The small molecule below binds the protein below.
Small molecule (SMILES): COc1ccc(S(=O)(=O)N2Cc3cc(C#N)ccc3N(Cc3cncn3C)C[C@H]2Cc2ccc(OC(=O)NCc3ccccc3)cc2)cc1

Sequence of chain 1.A:
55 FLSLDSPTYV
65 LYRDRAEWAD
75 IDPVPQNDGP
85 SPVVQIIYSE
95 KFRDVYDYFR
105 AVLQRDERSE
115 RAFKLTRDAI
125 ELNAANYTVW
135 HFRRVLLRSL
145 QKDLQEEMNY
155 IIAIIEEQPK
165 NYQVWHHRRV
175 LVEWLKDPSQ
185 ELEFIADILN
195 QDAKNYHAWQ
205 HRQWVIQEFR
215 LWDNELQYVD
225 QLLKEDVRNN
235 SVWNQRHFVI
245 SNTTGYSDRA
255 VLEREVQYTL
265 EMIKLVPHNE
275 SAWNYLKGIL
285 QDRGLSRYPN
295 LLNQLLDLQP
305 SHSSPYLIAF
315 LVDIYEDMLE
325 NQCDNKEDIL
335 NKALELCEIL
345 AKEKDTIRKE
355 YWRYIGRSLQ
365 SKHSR

Sequence of chain 1.B:
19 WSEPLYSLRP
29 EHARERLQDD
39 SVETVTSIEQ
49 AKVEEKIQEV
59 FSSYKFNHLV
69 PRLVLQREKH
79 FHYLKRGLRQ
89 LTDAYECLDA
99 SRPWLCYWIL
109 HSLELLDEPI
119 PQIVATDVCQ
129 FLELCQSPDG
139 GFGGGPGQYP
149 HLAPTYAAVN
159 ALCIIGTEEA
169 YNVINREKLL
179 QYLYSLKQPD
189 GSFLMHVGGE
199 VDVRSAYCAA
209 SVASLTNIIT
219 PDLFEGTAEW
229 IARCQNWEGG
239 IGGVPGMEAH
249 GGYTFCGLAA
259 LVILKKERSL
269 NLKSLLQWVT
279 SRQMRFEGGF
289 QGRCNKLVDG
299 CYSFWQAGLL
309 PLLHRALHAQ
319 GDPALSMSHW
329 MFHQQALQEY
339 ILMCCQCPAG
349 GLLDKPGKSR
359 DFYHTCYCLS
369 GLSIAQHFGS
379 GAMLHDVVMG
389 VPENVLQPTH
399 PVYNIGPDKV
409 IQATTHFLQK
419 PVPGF

Binding-site contacts:
Ligand atom NAC contacts residue TYR361 of chain 1.B at 3.6 Å.
Ligand atom CAW contacts residue HIS362 of chain 1.B at 3.5 Å.
Ligand atom NAC contacts residue LEU96 of chain 1.B at 3.5 Å.
Ligand atom OAD contacts residue ALA151 of chain 1.B at 3.4 Å.
Ligand atom CAI contacts residue TYR131 of chain 1.A at 3.4 Å (hydrophobic).
Ligand atom OAF contacts residue LEU96 of chain 1.B at 3.8 Å.
Ligand atom CAM contacts residue ASP359 of chain 1.B at 3.8 Å.
Ligand atom CAX contacts residue HIS362 of chain 1.B at 3.9 Å.
Ligand atom NAC contacts residue PHE360 of chain 1.B at 3.9 Å.
Ligand atom CAW contacts residue ZN1 of chain 1.C at 3.3 Å.
Ligand atom CAW contacts residue TYR361 of chain 1.B at 3.8 Å (hydrophobic).
Ligand atom CAY contacts residue TRP106 of chain 1.B at 3.9 Å (hydrophobic).
Ligand atom CAJ contacts residue SER99 of chain 1.B at 3.0 Å.
Ligand atom CAH contacts residue PRO152 of chain 1.B at 3.3 Å (hydrophobic).
Ligand atom NAC contacts residue TYR93 of chain 1.B at 3.7 Å.
Ligand atom NBE contacts residue ASP297 of chain 1.B at 3.3 Å (salt-bridge).
Ligand atom CAH contacts residue ALA98 of chain 1.B at 2.9 Å (hydrophobic).
Ligand atom OBH contacts residue ALA151 of chain 1.B at 3.9 Å.
Ligand atom NBE contacts residue HIS362 of chain 1.B at 3.1 Å.
Ligand atom CAJ contacts residue PRO152 of chain 1.B at 3.6 Å (hydrophobic).
Ligand atom NAC contacts residue ASP359 of chain 1.B at 3.4 Å (salt-bridge).
Ligand atom NBE contacts residue ZN1 of chain 1.C at 2.2 Å.
Ligand atom CBK contacts residue SER99 of chain 1.B at 3.4 Å.
Ligand atom CAL contacts residue SER99 of chain 1.B at 2.6 Å.
Ligand atom CAY contacts residue TYR361 of chain 1.B at 3.4 Å (hydrophobic).
Ligand atom CAG contacts residue ASP359 of chain 1.B at 3.3 Å.
Ligand atom CAX contacts residue ZN1 of chain 1.C at 3.1 Å.
Ligand atom CAL contacts residue TRP102 of chain 1.B at 3.1 Å (hydrophobic).
Ligand atom CAJ contacts residue TRP102 of chain 1.B at 3.4 Å (hydrophobic).
Ligand atom OBH contacts residue FPP1 of chain 1.D at 3.5 Å.
Ligand atom CAG contacts residue LEU96 of chain 1.B at 3.7 Å (hydrophobic).
Ligand atom CBI contacts residue ALA151 of chain 1.B at 3.7 Å (hydrophobic).
Ligand atom CBJ contacts residue ASP359 of chain 1.B at 3.8 Å.
Ligand atom CBJ contacts residue TYR361 of chain 1.B at 3.4 Å (hydrophobic).
Ligand atom CAJ contacts residue ALA98 of chain 1.B at 3.1 Å (hydrophobic).
Ligand atom CAG contacts residue TYR361 of chain 1.B at 3.3 Å (hydrophobic).
Ligand atom CAH contacts residue TYR131 of chain 1.A at 3.7 Å (hydrophobic).
Ligand atom CAX contacts residue ASP297 of chain 1.B at 3.3 Å.
Ligand atom NBF contacts residue TRP102 of chain 1.B at 3.8 Å.
Ligand atom CAI contacts residue ALA98 of chain 1.B at 3.7 Å (hydrophobic).